Binding-site contacts:
Ligand atom C5 contacts residue SER799 of chain 1.C at 3.4 Å.
Ligand atom O5 contacts residue ASN797 of chain 1.C at 2.4 Å (h-bond).
Ligand atom N2 contacts residue ASN797 of chain 1.C at 2.8 Å (h-bond).
Ligand atom C2 contacts residue ASN797 of chain 1.C at 2.5 Å.
Ligand atom C5 contacts residue GLN800 of chain 1.C at 4.3 Å.
Ligand atom O6 contacts residue GLN800 of chain 1.C at 4.4 Å.
Ligand atom C8 contacts residue ASN797 of chain 1.C at 4.0 Å.
Ligand atom C6 contacts residue GLN800 of chain 1.C at 3.5 Å.
Ligand atom C5 contacts residue ASN797 of chain 1.C at 3.6 Å.
Ligand atom C1 contacts residue ASN797 of chain 1.C at 1.4 Å.
Ligand atom C3 contacts residue ASN797 of chain 1.C at 3.8 Å.
Ligand atom C4 contacts residue ASN797 of chain 1.C at 4.2 Å.
Ligand atom O5 contacts residue GLN800 of chain 1.C at 4.5 Å.
Ligand atom C2 contacts residue SER799 of chain 1.C at 4.4 Å.
Ligand atom O5 contacts residue SER799 of chain 1.C at 3.2 Å (h-bond).
Ligand atom C1 contacts residue SER799 of chain 1.C at 3.2 Å.
Ligand atom C6 contacts residue SER799 of chain 1.C at 4.1 Å.
Ligand atom C7 contacts residue ASN797 of chain 1.C at 3.8 Å.

The protein below binds the small molecule below.
Small molecule (SMILES): CC(=O)N[C@H]1[C@H](O[C@H]2[C@H](O)[C@@H](NC(C)=O)CO[C@@H]2CO)O[C@H](CO)[C@@H](O)[C@@H]1O

Sequence of chain 1.C:
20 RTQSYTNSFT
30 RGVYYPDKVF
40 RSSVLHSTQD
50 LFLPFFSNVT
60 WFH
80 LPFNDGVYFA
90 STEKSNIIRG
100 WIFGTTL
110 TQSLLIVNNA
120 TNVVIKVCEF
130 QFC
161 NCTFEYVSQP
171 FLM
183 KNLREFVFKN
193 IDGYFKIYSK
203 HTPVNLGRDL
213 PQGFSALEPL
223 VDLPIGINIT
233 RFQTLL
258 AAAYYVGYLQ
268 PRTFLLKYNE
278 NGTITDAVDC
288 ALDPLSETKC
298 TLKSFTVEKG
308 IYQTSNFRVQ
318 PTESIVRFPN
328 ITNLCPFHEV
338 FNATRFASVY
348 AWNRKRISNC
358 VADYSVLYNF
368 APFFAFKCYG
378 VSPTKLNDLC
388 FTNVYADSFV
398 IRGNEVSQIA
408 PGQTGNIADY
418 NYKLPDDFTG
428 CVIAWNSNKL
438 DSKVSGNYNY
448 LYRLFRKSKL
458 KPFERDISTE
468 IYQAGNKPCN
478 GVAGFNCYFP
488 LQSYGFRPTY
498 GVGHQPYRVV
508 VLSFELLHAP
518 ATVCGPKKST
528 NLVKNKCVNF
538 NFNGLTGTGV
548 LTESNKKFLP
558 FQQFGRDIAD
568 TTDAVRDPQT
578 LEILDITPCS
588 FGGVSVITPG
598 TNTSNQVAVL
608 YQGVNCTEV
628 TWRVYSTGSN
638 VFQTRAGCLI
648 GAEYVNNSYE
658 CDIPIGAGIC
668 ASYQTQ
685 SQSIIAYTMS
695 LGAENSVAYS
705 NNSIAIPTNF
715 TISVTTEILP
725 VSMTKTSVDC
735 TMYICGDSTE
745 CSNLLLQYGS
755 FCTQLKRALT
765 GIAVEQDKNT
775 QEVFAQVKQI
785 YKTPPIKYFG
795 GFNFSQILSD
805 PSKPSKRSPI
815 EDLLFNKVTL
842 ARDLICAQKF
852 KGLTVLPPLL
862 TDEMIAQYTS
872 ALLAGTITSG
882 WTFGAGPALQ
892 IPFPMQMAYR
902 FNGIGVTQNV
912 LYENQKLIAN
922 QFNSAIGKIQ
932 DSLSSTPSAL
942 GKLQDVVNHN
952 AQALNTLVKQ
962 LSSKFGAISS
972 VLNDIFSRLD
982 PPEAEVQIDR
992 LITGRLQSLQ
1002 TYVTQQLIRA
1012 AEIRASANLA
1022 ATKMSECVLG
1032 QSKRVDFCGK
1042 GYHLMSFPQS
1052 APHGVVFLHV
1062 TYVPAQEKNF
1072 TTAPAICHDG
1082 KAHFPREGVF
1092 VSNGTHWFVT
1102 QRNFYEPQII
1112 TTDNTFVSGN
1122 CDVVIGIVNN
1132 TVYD